A protein and the small-molecule ligand that binds it are described below.
Small molecule (SMILES): O=P(O)(O)Oc1c2c(c(OP(=O)(O)O)c3c1[C@H]1C[C@@H]3c3cc4c(cc31)[C@H]1C[C@@H]4c3ccccc31)[C@H]1C[C@@H]2c2cc3c(cc21)[C@H]1C[C@@H]3c2ccccc21

Sequence of chain 2.A:
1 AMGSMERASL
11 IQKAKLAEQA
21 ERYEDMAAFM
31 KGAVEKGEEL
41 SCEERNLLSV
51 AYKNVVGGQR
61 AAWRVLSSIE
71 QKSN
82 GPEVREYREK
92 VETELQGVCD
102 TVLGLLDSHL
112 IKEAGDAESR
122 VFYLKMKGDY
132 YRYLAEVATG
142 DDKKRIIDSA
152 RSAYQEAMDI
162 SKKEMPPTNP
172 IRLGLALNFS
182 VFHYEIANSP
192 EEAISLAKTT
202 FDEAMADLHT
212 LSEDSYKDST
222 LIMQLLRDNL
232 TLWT

Binding-site contacts:
Ligand atom CAW contacts residue LYS218 of chain 2.A at 3.7 Å.
Ligand atom CBO contacts residue LYS218 of chain 2.A at 4.3 Å.
Ligand atom OAE contacts residue LYS218 of chain 2.A at 3.6 Å.
Ligand atom CAH contacts residue LYS218 of chain 2.A at 4.1 Å.
Ligand atom CBH contacts residue LYS218 of chain 2.A at 3.9 Å.
Ligand atom CBU contacts residue LYS218 of chain 2.A at 3.9 Å.
Ligand atom CAV contacts residue LYS218 of chain 2.A at 3.6 Å.
Ligand atom CBZ contacts residue LYS218 of chain 2.A at 4.0 Å.
Ligand atom CAG contacts residue LYS218 of chain 2.A at 4.1 Å.
Ligand atom CAO contacts residue LYS218 of chain 2.A at 3.8 Å.
Ligand atom CAQ contacts residue LYS218 of chain 2.A at 4.2 Å.
Ligand atom CBB contacts residue LYS218 of chain 2.A at 4.3 Å.
Ligand atom CBY contacts residue LYS218 of chain 2.A at 3.7 Å.
Ligand atom CBD contacts residue LYS218 of chain 2.A at 3.5 Å.
Ligand atom CBA contacts residue TYR217 of chain 2.A at 4.0 Å (hydrophobic).
Ligand atom CBN contacts residue LYS218 of chain 2.A at 4.0 Å.
Ligand atom CBW contacts residue LYS218 of chain 2.A at 3.9 Å.
Ligand atom CBW contacts residue LEU222 of chain 2.A at 4.0 Å (hydrophobic).
Ligand atom CBE contacts residue LYS218 of chain 2.A at 3.7 Å.
Ligand atom CBF contacts residue LYS218 of chain 2.A at 4.0 Å.
Ligand atom CAI contacts residue LYS218 of chain 2.A at 3.9 Å.
Ligand atom CBM contacts residue LYS218 of chain 2.A at 3.9 Å.
Ligand atom CBF contacts residue THR221 of chain 2.A at 3.5 Å.
Ligand atom CBC contacts residue LYS218 of chain 2.A at 3.8 Å.
Ligand atom CAP contacts residue LYS218 of chain 2.A at 3.8 Å.
Ligand atom CBG contacts residue TYR217 of chain 2.A at 4.2 Å (hydrophobic).
Ligand atom CBL contacts residue LYS218 of chain 2.A at 4.1 Å.
Ligand atom CBV contacts residue LEU222 of chain 2.A at 3.7 Å (hydrophobic).
Ligand atom CBG contacts residue THR221 of chain 2.A at 3.6 Å.
Ligand atom CAX contacts residue LYS218 of chain 2.A at 3.4 Å.
Ligand atom CAU contacts residue LYS218 of chain 2.A at 3.5 Å.
Ligand atom CAF contacts residue LYS218 of chain 2.A at 3.6 Å.
Ligand atom CAT contacts residue LYS218 of chain 2.A at 3.6 Å.
Ligand atom CBV contacts residue LYS218 of chain 2.A at 3.5 Å.
Ligand atom CBX contacts residue LYS218 of chain 2.A at 3.9 Å.
Ligand atom CAZ contacts residue TYR217 of chain 2.A at 3.7 Å (hydrophobic).
Ligand atom CBP contacts residue LYS218 of chain 2.A at 4.2 Å.
Ligand atom CBG contacts residue LYS218 of chain 2.A at 3.9 Å.
Ligand atom CAY contacts residue LYS218 of chain 2.A at 3.7 Å.
Ligand atom OAD contacts residue GLU214 of chain 2.A at 4.2 Å.